Binding-site contacts:
Ligand atom O2 contacts residue ILE285 of chain 1.B at 3.5 Å.
Ligand atom O3 contacts residue ASN250 of chain 1.B at 3.4 Å (h-bond).
Ligand atom N1 contacts residue LYS288 of chain 1.B at 3.6 Å (salt-bridge).
Ligand atom C14 contacts residue TYR327 of chain 1.B at 2.9 Å (hydrophobic).
Ligand atom N1 contacts residue PHE289 of chain 1.B at 3.7 Å.
Ligand atom O3 contacts residue TYR327 of chain 1.B at 3.0 Å (h-bond).
Ligand atom O5 contacts residue GLU215 of chain 1.B at 2.6 Å (salt-bridge).
Ligand atom C17 contacts residue GLU215 of chain 1.B at 3.5 Å.
Ligand atom O1 contacts residue THR252 of chain 1.B at 3.5 Å.
Ligand atom O4 contacts residue GLY212 of chain 1.B at 3.8 Å.
Ligand atom N contacts residue PHE108 of chain 1.B at 3.1 Å (h-bond).
Ligand atom C16 contacts residue GLY211 of chain 1.B at 3.8 Å.
Ligand atom O4 contacts residue GLU215 of chain 1.B at 2.6 Å (salt-bridge).
Ligand atom C1 contacts residue LYS288 of chain 1.B at 3.1 Å.
Ligand atom C1 contacts residue ARG290 of chain 1.B at 3.8 Å.
Ligand atom C15 contacts residue ASN250 of chain 1.B at 3.6 Å.
Ligand atom C1 contacts residue LEU254 of chain 1.B at 3.5 Å (hydrophobic).
Ligand atom N2 contacts residue LEU254 of chain 1.B at 3.4 Å.
Ligand atom O2 contacts residue ASN250 of chain 1.B at 3.0 Å (h-bond).
Ligand atom C16 contacts residue TYR327 of chain 1.B at 3.3 Å (hydrophobic).
Ligand atom O1 contacts residue GLY212 of chain 1.B at 3.0 Å.
Ligand atom C13 contacts residue PRO210 of chain 1.B at 3.6 Å (hydrophobic).
Ligand atom C6 contacts residue LEU287 of chain 1.B at 3.8 Å (hydrophobic).
Ligand atom C18 contacts residue GLU215 of chain 1.B at 3.5 Å.
Ligand atom O5 contacts residue LEU287 of chain 1.B at 3.6 Å.
Ligand atom C7 contacts residue MET1 of chain 1.H at 3.4 Å (hydrophobic).
Ligand atom N1 contacts residue ARG290 of chain 1.B at 3.0 Å (salt-bridge).
Ligand atom C15 contacts residue GLY211 of chain 1.B at 3.8 Å.
Ligand atom C9 contacts residue GLY212 of chain 1.B at 3.8 Å.
Ligand atom C14 contacts residue PRO210 of chain 1.B at 3.4 Å (hydrophobic).
Ligand atom C15 contacts residue PRO210 of chain 1.B at 3.7 Å (hydrophobic).
Ligand atom C13 contacts residue TYR327 of chain 1.B at 3.2 Å (hydrophobic).
Ligand atom N contacts residue ARG290 of chain 1.B at 2.9 Å (salt-bridge).
Ligand atom N contacts residue ASN294 of chain 1.B at 3.7 Å.
Ligand atom N3 contacts residue PHE108 of chain 1.B at 3.5 Å (h-bond).
Ligand atom C5 contacts residue LEU287 of chain 1.B at 3.8 Å (hydrophobic).
Ligand atom C15 contacts residue TYR327 of chain 1.B at 3.1 Å (hydrophobic).
Ligand atom O2 contacts residue GLY211 of chain 1.B at 2.8 Å (h-bond).
Ligand atom O4 contacts residue GLY213 of chain 1.B at 2.9 Å (h-bond).
Ligand atom O2 contacts residue PRO210 of chain 1.B at 3.3 Å.

This small molecule binds to this protein.
Small molecule (SMILES): Nc1ncnc2c1ncn2[C@@H]1O[C@H](CCC(=O)c2cccc(C(=O)O)c2)[C@@H](O)[C@H]1O

Sequence of chain 1.B:
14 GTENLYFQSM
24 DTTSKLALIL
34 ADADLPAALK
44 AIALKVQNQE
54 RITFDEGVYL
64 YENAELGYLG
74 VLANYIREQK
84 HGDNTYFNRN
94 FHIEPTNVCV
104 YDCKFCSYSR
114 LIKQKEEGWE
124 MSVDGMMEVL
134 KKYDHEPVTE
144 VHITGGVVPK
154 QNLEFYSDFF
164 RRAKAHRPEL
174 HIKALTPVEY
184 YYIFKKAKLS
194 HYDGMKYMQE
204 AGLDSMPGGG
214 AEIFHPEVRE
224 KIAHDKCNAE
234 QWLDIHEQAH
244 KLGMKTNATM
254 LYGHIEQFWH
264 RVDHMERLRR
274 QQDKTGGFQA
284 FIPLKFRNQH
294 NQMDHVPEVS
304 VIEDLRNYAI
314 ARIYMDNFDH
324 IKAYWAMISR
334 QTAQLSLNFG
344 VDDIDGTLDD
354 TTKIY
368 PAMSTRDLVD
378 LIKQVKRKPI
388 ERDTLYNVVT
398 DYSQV